A protein and the small-molecule ligand that binds it are described below.
Small molecule (SMILES): NC(=[NH2+])NCCC[C@H](N)C(=O)O

Sequence of chain 3.A:
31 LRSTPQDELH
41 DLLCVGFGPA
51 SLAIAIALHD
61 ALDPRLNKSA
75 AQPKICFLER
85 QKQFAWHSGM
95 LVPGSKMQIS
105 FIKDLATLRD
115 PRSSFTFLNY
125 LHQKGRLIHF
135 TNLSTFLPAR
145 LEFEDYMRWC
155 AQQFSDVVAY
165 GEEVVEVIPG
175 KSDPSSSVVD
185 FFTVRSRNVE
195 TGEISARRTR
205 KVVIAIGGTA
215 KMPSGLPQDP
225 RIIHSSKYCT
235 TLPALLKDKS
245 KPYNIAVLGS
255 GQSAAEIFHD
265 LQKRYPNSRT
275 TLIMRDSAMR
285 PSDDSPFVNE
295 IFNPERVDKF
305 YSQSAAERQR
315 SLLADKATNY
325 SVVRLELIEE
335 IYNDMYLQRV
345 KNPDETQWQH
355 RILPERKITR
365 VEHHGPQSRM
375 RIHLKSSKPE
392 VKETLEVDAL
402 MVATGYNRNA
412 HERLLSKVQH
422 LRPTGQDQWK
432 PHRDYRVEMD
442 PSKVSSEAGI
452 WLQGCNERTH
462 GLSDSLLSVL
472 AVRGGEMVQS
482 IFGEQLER

Binding-site contacts:
Ligand atom NH1 contacts residue ASN323 of chain 3.A at 2.8 Å (h-bond).
Ligand atom C contacts residue SER469 of chain 3.A at 4.3 Å.
Ligand atom NH2 contacts residue NAP1 of chain 3.D at 3.5 Å (h-bond).
Ligand atom CZ contacts residue ASN323 of chain 3.A at 3.1 Å.
Ligand atom CG contacts residue LEU467 of chain 3.A at 3.8 Å (hydrophobic).
Ligand atom NH1 contacts residue NAP1 of chain 3.D at 2.6 Å (h-bond).
Ligand atom CB contacts residue LEU467 of chain 3.A at 4.2 Å (hydrophobic).
Ligand atom C contacts residue LYS107 of chain 3.A at 3.9 Å.
Ligand atom OXT contacts residue ASN293 of chain 3.A at 2.7 Å (h-bond).
Ligand atom CA contacts residue PHE296 of chain 3.A at 3.8 Å (hydrophobic).
Ligand atom CG contacts residue ILE103 of chain 3.A at 4.2 Å (hydrophobic).
Ligand atom NE contacts residue LEU467 of chain 3.A at 4.3 Å.
Ligand atom C contacts residue ASN293 of chain 3.A at 3.4 Å.
Ligand atom OXT contacts residue ILE103 of chain 3.A at 4.2 Å.
Ligand atom O contacts residue ILE103 of chain 3.A at 3.8 Å.
Ligand atom CB contacts residue ASN293 of chain 3.A at 4.2 Å.
Ligand atom CD contacts residue ASN323 of chain 3.A at 4.2 Å.
Ligand atom CD contacts residue LEU467 of chain 3.A at 3.2 Å (hydrophobic).
Ligand atom CZ contacts residue GLN102 of chain 3.A at 4.0 Å.
Ligand atom C contacts residue ILE103 of chain 3.A at 4.0 Å (hydrophobic).
Ligand atom NH2 contacts residue GLN102 of chain 3.A at 3.8 Å.
Ligand atom NH2 contacts residue ASN323 of chain 3.A at 3.5 Å (h-bond).
Ligand atom CZ contacts residue NAP1 of chain 3.D at 3.5 Å.
Ligand atom NH1 contacts residue GLN102 of chain 3.A at 3.6 Å.
Ligand atom CZ contacts residue THR322 of chain 3.A at 3.6 Å.
Ligand atom OXT contacts residue LYS107 of chain 3.A at 3.2 Å.
Ligand atom O contacts residue LYS107 of chain 3.A at 3.3 Å (salt-bridge).
Ligand atom O contacts residue PHE296 of chain 3.A at 3.4 Å.
Ligand atom NE contacts residue ASN323 of chain 3.A at 3.8 Å.
Ligand atom N contacts residue GLN102 of chain 3.A at 3.3 Å (h-bond).
Ligand atom NH2 contacts residue SER286 of chain 3.A at 4.0 Å.
Ligand atom NE contacts residue THR322 of chain 3.A at 3.4 Å (h-bond).
Ligand atom CG contacts residue GLN102 of chain 3.A at 4.1 Å.
Ligand atom CB contacts residue PHE296 of chain 3.A at 3.5 Å (hydrophobic).
Ligand atom C contacts residue PHE296 of chain 3.A at 3.8 Å (hydrophobic).
Ligand atom N contacts residue ILE103 of chain 3.A at 4.2 Å.
Ligand atom CA contacts residue ASN293 of chain 3.A at 3.2 Å.
Ligand atom NH2 contacts residue THR322 of chain 3.A at 3.3 Å (h-bond).
Ligand atom O contacts residue SER469 of chain 3.A at 3.1 Å (h-bond).
Ligand atom N contacts residue ASN293 of chain 3.A at 3.8 Å.